This protein binds this small molecule.
Small molecule (SMILES): CC(=O)N[C@@H]1[C@@H](O)[C@H](O)[C@@H](CO)O[C@H]1O

Binding-site contacts:
Ligand atom O7 contacts residue ASN370 of chain 1.B at 3.2 Å (h-bond).
Ligand atom C1 contacts residue ASN359 of chain 1.B at 3.5 Å.
Ligand atom O5 contacts residue ASN359 of chain 1.B at 2.8 Å (h-bond).
Ligand atom C6 contacts residue ASN359 of chain 1.B at 3.8 Å.
Ligand atom C4 contacts residue ASN370 of chain 1.B at 4.2 Å.
Ligand atom N2 contacts residue ASN370 of chain 1.B at 2.9 Å (h-bond).
Ligand atom C7 contacts residue ASN370 of chain 1.B at 3.2 Å.
Ligand atom C2 contacts residue ASN370 of chain 1.B at 2.4 Å.
Ligand atom C3 contacts residue ASN370 of chain 1.B at 3.8 Å.
Ligand atom C5 contacts residue ASN359 of chain 1.B at 3.9 Å.
Ligand atom C5 contacts residue ASN370 of chain 1.B at 3.7 Å.
Ligand atom C8 contacts residue VAL392 of chain 1.B at 4.4 Å (hydrophobic).
Ligand atom C8 contacts residue ASN370 of chain 1.B at 4.4 Å.
Ligand atom O5 contacts residue ASN370 of chain 1.B at 2.4 Å (h-bond).
Ligand atom O6 contacts residue ASN359 of chain 1.B at 4.3 Å.
Ligand atom C1 contacts residue ASN370 of chain 1.B at 1.4 Å.

Sequence of chain 1.B:
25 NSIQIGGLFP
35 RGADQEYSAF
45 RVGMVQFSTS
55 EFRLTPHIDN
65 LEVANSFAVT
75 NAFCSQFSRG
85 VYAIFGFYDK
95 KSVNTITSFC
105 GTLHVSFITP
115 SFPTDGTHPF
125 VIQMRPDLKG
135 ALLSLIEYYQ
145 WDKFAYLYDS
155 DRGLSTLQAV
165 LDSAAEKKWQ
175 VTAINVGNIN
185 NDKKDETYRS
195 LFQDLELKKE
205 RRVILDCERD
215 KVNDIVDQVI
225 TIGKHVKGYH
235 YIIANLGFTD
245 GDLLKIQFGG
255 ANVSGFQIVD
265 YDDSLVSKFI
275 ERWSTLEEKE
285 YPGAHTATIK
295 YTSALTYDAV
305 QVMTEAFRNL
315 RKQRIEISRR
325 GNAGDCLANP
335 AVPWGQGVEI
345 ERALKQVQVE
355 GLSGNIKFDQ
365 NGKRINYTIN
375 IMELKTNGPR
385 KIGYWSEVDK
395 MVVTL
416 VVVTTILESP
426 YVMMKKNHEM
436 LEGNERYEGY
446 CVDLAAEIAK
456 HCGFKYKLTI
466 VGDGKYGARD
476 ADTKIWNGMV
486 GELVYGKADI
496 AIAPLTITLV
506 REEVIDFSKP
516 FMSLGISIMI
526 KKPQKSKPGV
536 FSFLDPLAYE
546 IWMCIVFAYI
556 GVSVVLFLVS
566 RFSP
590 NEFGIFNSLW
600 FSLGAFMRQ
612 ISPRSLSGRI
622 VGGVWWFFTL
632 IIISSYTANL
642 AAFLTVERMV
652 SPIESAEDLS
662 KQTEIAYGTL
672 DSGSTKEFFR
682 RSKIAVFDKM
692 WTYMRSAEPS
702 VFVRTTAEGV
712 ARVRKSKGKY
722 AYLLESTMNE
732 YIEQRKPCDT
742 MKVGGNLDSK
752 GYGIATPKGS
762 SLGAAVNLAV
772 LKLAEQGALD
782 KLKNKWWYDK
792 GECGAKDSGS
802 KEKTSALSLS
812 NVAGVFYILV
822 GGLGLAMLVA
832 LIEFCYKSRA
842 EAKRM